Sequence of chain 2.A:
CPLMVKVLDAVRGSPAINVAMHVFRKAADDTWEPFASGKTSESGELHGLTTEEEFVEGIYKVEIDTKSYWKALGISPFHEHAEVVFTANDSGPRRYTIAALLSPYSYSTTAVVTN

Sequence of chain 1.A:
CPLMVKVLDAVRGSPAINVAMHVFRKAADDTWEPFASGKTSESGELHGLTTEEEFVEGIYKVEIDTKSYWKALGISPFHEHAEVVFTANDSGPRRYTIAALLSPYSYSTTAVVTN

Binding-site contacts:
Ligand atom CAE contacts residue WGJ1 of chain 2.C at 0.4 Å.
Ligand atom OAM contacts residue LEU49 of chain 1.A at 3.3 Å.
Ligand atom CAK contacts residue WGJ1 of chain 2.C at 1.1 Å.
Ligand atom CAG contacts residue WGJ1 of chain 2.C at 0.9 Å.
Ligand atom CLW contacts residue SER149 of chain 1.A at 3.2 Å.
Ligand atom CAA contacts residue WGJ1 of chain 2.C at 2.2 Å.
Ligand atom OAO contacts residue WGJ1 of chain 2.C at 0.6 Å (h-bond).
Ligand atom OAM contacts residue ALA140 of chain 2.A at 2.9 Å.
Ligand atom CLW contacts residue WGJ1 of chain 2.C at 1.9 Å.
Ligand atom CAV contacts residue LYS47 of chain 1.A at 3.3 Å.
Ligand atom CAH contacts residue WGJ1 of chain 2.C at 1.4 Å.
Ligand atom CAU contacts residue WGJ1 of chain 2.C at 2.8 Å.
Ligand atom CAJ contacts residue WGJ1 of chain 2.C at 1.1 Å.
Ligand atom CAV contacts residue WGJ1 of chain 2.C at 3.5 Å.
Ligand atom CAR contacts residue WGJ1 of chain 2.C at 0.9 Å.
Ligand atom CLX contacts residue WGJ1 of chain 2.C at 1.4 Å.
Ligand atom CAS contacts residue WGJ1 of chain 2.C at 0.9 Å.
Ligand atom CAT contacts residue LEU142 of chain 2.A at 3.3 Å (hydrophobic).
Ligand atom CAF contacts residue LEU49 of chain 1.A at 3.4 Å (hydrophobic).
Ligand atom CLX contacts residue ALA140 of chain 2.A at 3.2 Å.
Ligand atom OAB contacts residue WGJ1 of chain 2.C at 1.4 Å.
Ligand atom IAP contacts residue WGJ1 of chain 2.C at 1.1 Å.
Ligand atom CAL contacts residue WGJ1 of chain 2.C at 0.8 Å.
Ligand atom CAQ contacts residue WGJ1 of chain 2.C at 0.4 Å.
Ligand atom OAM contacts residue WGJ1 of chain 2.C at 2.8 Å.
Ligand atom OAO contacts residue LYS47 of chain 2.A at 3.5 Å (salt-bridge).
Ligand atom CLW contacts residue THR150 of chain 1.A at 3.5 Å.
Ligand atom CAU contacts residue LEU49 of chain 1.A at 3.5 Å (hydrophobic).
Ligand atom CAV contacts residue ALA141 of chain 1.A at 3.1 Å (hydrophobic).
Ligand atom IAN contacts residue WGJ1 of chain 2.C at 1.8 Å.
Ligand atom CAF contacts residue WGJ1 of chain 2.C at 2.1 Å.
Ligand atom CAT contacts residue WGJ1 of chain 2.C at 1.3 Å.
Ligand atom CAV contacts residue ALA140 of chain 1.A at 3.5 Å (hydrophobic).
Ligand atom OAM contacts residue THR151 of chain 2.A at 3.2 Å.
Ligand atom CAC contacts residue WGJ1 of chain 2.C at 1.6 Å.
Ligand atom CAU contacts residue ALA140 of chain 1.A at 3.5 Å (hydrophobic).
Ligand atom CAI contacts residue WGJ1 of chain 2.C at 0.6 Å.
Ligand atom CAV contacts residue LEU49 of chain 1.A at 3.5 Å (hydrophobic).
Ligand atom CAD contacts residue WGJ1 of chain 2.C at 0.8 Å.
Ligand atom CAR contacts residue LEU142 of chain 2.A at 3.4 Å (hydrophobic).

This protein binds this small molecule.
Small molecule (SMILES): CCc1oc2c(Cl)ccc(Cl)c2c1C(=O)c1cc(I)c(O)c(I)c1